This small molecule binds to this protein.
Small molecule (SMILES): CC[C@H](CO)Nc1nc(NCc2ccccc2)c2ncn(C(C)C)c2n1

Binding-site contacts:
Ligand atom NAO contacts residue GLU81 of chain 1.A at 3.9 Å.
Ligand atom NAO contacts residue ALA31 of chain 1.A at 3.6 Å.
Ligand atom CAZ contacts residue PHE80 of chain 1.A at 3.9 Å (hydrophobic).
Ligand atom CAF contacts residue GLU8 of chain 1.A at 3.9 Å.
Ligand atom NAL contacts residue LEU134 of chain 1.A at 3.6 Å.
Ligand atom CAN contacts residue LEU134 of chain 1.A at 3.6 Å (hydrophobic).
Ligand atom CAB contacts residue LYS89 of chain 1.A at 3.2 Å.
Ligand atom NAL contacts residue ILE10 of chain 1.A at 3.7 Å.
Ligand atom CAI contacts residue ASN132 of chain 1.A at 3.6 Å.
Ligand atom CAV contacts residue LEU134 of chain 1.A at 3.5 Å (hydrophobic).
Ligand atom CAC contacts residue LYS89 of chain 1.A at 3.8 Å.
Ligand atom NAO contacts residue LEU83 of chain 1.A at 3.4 Å (h-bond).
Ligand atom NAW contacts residue ALA31 of chain 1.A at 3.5 Å.
Ligand atom CAY contacts residue ALA144 of chain 1.A at 3.6 Å (hydrophobic).
Ligand atom CAX contacts residue ALA31 of chain 1.A at 3.0 Å (hydrophobic).
Ligand atom NAJ contacts residue LEU83 of chain 1.A at 2.8 Å (h-bond).
Ligand atom CAG contacts residue HIS84 of chain 1.A at 3.1 Å.
Ligand atom CAI contacts residue ASP145 of chain 1.A at 3.5 Å.
Ligand atom CAK contacts residue GLN131 of chain 1.A at 3.8 Å.
Ligand atom CBA contacts residue LYS33 of chain 1.A at 3.6 Å.
Ligand atom CBA contacts residue VAL18 of chain 1.A at 3.5 Å (hydrophobic).
Ligand atom CAB contacts residue ILE10 of chain 1.A at 3.6 Å (hydrophobic).
Ligand atom CAG contacts residue PHE82 of chain 1.A at 3.6 Å (hydrophobic).
Ligand atom CAE contacts residue ILE10 of chain 1.A at 3.8 Å (hydrophobic).
Ligand atom OAP contacts residue GLU12 of chain 1.A at 3.8 Å.
Ligand atom NAW contacts residue LEU134 of chain 1.A at 3.8 Å.
Ligand atom NAO contacts residue PHE82 of chain 1.A at 3.9 Å.
Ligand atom CAD contacts residue LYS89 of chain 1.A at 3.8 Å.
Ligand atom CAH contacts residue PHE82 of chain 1.A at 3.5 Å (hydrophobic).
Ligand atom CAM contacts residue LEU83 of chain 1.A at 3.7 Å (hydrophobic).
Ligand atom NAU contacts residue LEU134 of chain 1.A at 3.9 Å.
Ligand atom CAH contacts residue HIS84 of chain 1.A at 3.3 Å.
Ligand atom CAX contacts residue GLU81 of chain 1.A at 3.2 Å.
Ligand atom CAD contacts residue LEU83 of chain 1.A at 3.8 Å (hydrophobic).
Ligand atom CAY contacts residue LEU134 of chain 1.A at 3.8 Å (hydrophobic).
Ligand atom CAT contacts residue LEU134 of chain 1.A at 3.8 Å (hydrophobic).
Ligand atom CAE contacts residue LYS89 of chain 1.A at 3.6 Å.
Ligand atom CAE contacts residue HIS84 of chain 1.A at 3.7 Å.
Ligand atom CAM contacts residue ILE10 of chain 1.A at 3.9 Å (hydrophobic).
Ligand atom CAG contacts residue LEU83 of chain 1.A at 3.3 Å (hydrophobic).

Sequence of chain 1.A:
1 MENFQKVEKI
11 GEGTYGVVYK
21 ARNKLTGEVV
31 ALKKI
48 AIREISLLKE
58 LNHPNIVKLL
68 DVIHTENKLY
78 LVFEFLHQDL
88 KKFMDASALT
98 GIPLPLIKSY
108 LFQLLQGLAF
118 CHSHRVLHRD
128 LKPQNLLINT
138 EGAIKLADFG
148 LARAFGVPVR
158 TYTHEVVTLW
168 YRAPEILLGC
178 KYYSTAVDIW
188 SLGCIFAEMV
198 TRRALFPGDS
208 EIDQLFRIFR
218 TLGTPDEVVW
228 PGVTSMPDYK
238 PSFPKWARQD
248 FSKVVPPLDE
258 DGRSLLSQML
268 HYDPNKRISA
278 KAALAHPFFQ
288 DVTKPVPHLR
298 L